This protein binds this small molecule.
Small molecule (SMILES): O=c1cc[nH]c(=O)[nH]1

Binding-site contacts:
Ligand atom O4 contacts residue THR57 of chain 1.D at 3.8 Å.
Ligand atom C6 contacts residue THR57 of chain 1.D at 3.6 Å.
Ligand atom C2 contacts residue VAL227 of chain 1.C at 4.0 Å (hydrophobic).
Ligand atom N3 contacts residue GLN228 of chain 1.C at 4.1 Å.
Ligand atom O2 contacts residue ARG176 of chain 1.C at 3.1 Å (salt-bridge).
Ligand atom O4 contacts residue GLN228 of chain 1.C at 3.9 Å.
Ligand atom C2 contacts residue ARG176 of chain 1.C at 3.7 Å.
Ligand atom C6 contacts residue ARG176 of chain 1.C at 4.1 Å.
Ligand atom C5 contacts residue PHE159 of chain 1.C at 3.3 Å (hydrophobic).
Ligand atom N1 contacts residue ASN254 of chain 1.C at 4.1 Å.
Ligand atom O4 contacts residue ILE54 of chain 1.D at 3.7 Å.
Ligand atom C6 contacts residue PHE159 of chain 1.C at 3.4 Å (hydrophobic).
Ligand atom O4 contacts residue PHE159 of chain 1.C at 3.8 Å.
Ligand atom C2 contacts residue ASN254 of chain 1.C at 4.5 Å.
Ligand atom O2 contacts residue ASN254 of chain 1.C at 4.3 Å.
Ligand atom C5 contacts residue THR57 of chain 1.D at 3.4 Å.
Ligand atom C2 contacts residue PHE159 of chain 1.C at 4.4 Å (hydrophobic).
Ligand atom N3 contacts residue PHE159 of chain 1.C at 4.0 Å.
Ligand atom N1 contacts residue PHE159 of chain 1.C at 4.0 Å.
Ligand atom C4 contacts residue GLN228 of chain 1.C at 4.5 Å.
Ligand atom O4 contacts residue TYR8 of chain 1.D at 4.0 Å.
Ligand atom O2 contacts residue VAL227 of chain 1.C at 2.8 Å.
Ligand atom C4 contacts residue PHE159 of chain 1.C at 3.5 Å (hydrophobic).
Ligand atom C4 contacts residue THR57 of chain 1.D at 4.0 Å.
Ligand atom N1 contacts residue ARG176 of chain 1.C at 3.2 Å (salt-bridge).

Sequence of chain 1.C:
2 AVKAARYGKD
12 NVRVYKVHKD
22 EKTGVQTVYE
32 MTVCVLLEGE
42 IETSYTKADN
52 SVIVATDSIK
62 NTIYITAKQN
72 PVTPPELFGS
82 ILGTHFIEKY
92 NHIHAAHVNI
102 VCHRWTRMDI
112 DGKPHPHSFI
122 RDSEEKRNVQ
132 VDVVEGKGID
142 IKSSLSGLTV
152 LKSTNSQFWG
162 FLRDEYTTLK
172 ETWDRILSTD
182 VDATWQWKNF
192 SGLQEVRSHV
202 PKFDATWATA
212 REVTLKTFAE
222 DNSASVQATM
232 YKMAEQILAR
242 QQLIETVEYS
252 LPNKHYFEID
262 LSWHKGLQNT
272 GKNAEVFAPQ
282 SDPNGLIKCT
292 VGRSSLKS

Sequence of chain 1.D:
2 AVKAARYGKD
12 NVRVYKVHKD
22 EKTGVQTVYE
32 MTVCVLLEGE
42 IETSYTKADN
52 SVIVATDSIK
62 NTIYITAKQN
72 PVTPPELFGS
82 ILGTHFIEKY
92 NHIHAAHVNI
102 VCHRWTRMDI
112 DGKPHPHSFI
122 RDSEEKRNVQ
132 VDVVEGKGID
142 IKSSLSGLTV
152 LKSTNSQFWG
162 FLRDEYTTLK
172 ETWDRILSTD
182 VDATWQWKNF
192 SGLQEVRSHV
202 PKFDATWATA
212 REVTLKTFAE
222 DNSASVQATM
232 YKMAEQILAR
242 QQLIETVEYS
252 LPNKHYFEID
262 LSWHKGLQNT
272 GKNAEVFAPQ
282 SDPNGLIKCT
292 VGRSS